Sequence of chain 1.P:
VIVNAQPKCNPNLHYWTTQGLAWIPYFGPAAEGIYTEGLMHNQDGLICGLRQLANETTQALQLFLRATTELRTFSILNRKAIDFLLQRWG

Sequence of chain 1.M:
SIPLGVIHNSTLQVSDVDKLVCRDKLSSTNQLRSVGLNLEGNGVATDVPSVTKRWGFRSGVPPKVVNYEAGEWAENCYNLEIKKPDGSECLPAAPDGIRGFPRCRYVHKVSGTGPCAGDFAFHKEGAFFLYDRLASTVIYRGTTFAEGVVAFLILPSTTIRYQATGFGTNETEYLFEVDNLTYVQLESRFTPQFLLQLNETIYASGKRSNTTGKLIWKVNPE

This small molecule binds to this protein.
Small molecule (SMILES): CC(=O)N[C@H]1[C@H](O[C@H]2[C@H](O)[C@@H](NC(C)=O)CO[C@@H]2CO)O[C@H](CO)[C@@H](O[C@@H]2O[C@H](CO[C@H]3O[C@H](CO)[C@@H](O)[C@H](O)[C@@H]3O)[C@@H](O)[C@H](O[C@H]3O[C@H](CO)[C@@H](O)[C@H](O)[C@@H]3O)[C@@H]2O)[C@@H]1O

Sequence of chain 1.J:
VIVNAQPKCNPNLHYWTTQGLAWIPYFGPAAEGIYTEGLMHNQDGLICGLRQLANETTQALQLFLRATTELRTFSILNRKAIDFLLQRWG

Binding-site contacts:
Ligand atom O4 contacts residue PHE75 of chain 1.J at 3.7 Å.
Ligand atom O3 contacts residue LYS159 of chain 1.M at 3.9 Å.
Ligand atom C8 contacts residue PRO49 of chain 1.P at 3.4 Å (hydrophobic).
Ligand atom O4 contacts residue GLU160 of chain 1.M at 4.4 Å.
Ligand atom O3 contacts residue GLU160 of chain 1.M at 4.1 Å.
Ligand atom C4 contacts residue ASN103 of chain 1.P at 4.3 Å.
Ligand atom C5 contacts residue ASN103 of chain 1.P at 3.8 Å.
Ligand atom C8 contacts residue GLU160 of chain 1.M at 3.8 Å.
Ligand atom O5 contacts residue ASN103 of chain 1.P at 2.4 Å (h-bond).
Ligand atom C7 contacts residue ASN103 of chain 1.P at 3.5 Å.
Ligand atom C3 contacts residue ASN103 of chain 1.P at 3.9 Å.
Ligand atom C5 contacts residue GLU160 of chain 1.M at 4.1 Å.
Ligand atom C8 contacts residue THR106 of chain 1.P at 3.8 Å.
Ligand atom O7 contacts residue VAL184 of chain 1.M at 4.1 Å.
Ligand atom N2 contacts residue ASN103 of chain 1.P at 3.0 Å (h-bond).
Ligand atom C8 contacts residue ALA162 of chain 1.M at 4.1 Å (hydrophobic).
Ligand atom O5 contacts residue GLN48 of chain 1.P at 3.1 Å (h-bond).
Ligand atom C2 contacts residue ASN103 of chain 1.P at 2.5 Å.
Ligand atom C8 contacts residue GLY161 of chain 1.M at 4.3 Å.
Ligand atom C6 contacts residue GLN48 of chain 1.P at 3.8 Å.
Ligand atom C7 contacts residue GLU160 of chain 1.M at 4.3 Å.
Ligand atom O6 contacts residue PRO49 of chain 1.P at 3.9 Å.
Ligand atom O7 contacts residue LEU74 of chain 1.M at 3.8 Å.
Ligand atom O6 contacts residue GLU160 of chain 1.M at 3.9 Å.
Ligand atom C1 contacts residue GLN48 of chain 1.P at 4.0 Å.
Ligand atom C7 contacts residue VAL184 of chain 1.M at 4.3 Å (hydrophobic).
Ligand atom C1 contacts residue ASN103 of chain 1.P at 1.5 Å.
Ligand atom C5 contacts residue GLN48 of chain 1.P at 4.1 Å.
Ligand atom O6 contacts residue GLN48 of chain 1.P at 3.0 Å (h-bond).
Ligand atom C8 contacts residue VAL184 of chain 1.M at 3.8 Å (hydrophobic).
Ligand atom O7 contacts residue ASN103 of chain 1.P at 3.6 Å.